This protein binds this small molecule.
Small molecule (SMILES): O=P(O)(O)OC[C@H]1O[C@](O)(CO)[C@@H](O)[C@H]1O

Binding-site contacts:
Ligand atom O5 contacts residue HIS159 of chain 1.A at 3.2 Å (h-bond).
Ligand atom C5 contacts residue TRP238 of chain 1.A at 3.7 Å (hydrophobic).
Ligand atom O1P contacts residue GLN81 of chain 1.A at 2.8 Å (h-bond).
Ligand atom O6 contacts residue GLN81 of chain 1.A at 3.1 Å (h-bond).
Ligand atom O3 contacts residue BA1 of chain 1.C at 2.8 Å.
Ligand atom C6 contacts residue TRP238 of chain 1.A at 3.7 Å (hydrophobic).
Ligand atom O1 contacts residue HIS159 of chain 1.A at 2.9 Å (h-bond).
Ligand atom O1 contacts residue TRP238 of chain 1.A at 3.4 Å.
Ligand atom C5 contacts residue HIS159 of chain 1.A at 3.6 Å.
Ligand atom O1P contacts residue HIS82 of chain 1.A at 3.6 Å.
Ligand atom O4 contacts residue GLN81 of chain 1.A at 3.2 Å (h-bond).
Ligand atom C6 contacts residue ARG57 of chain 1.A at 3.8 Å.
Ligand atom C6 contacts residue HIS159 of chain 1.A at 3.9 Å.
Ligand atom O6 contacts residue HIS82 of chain 1.A at 3.5 Å (h-bond).
Ligand atom C3 contacts residue BA1 of chain 1.C at 3.9 Å.
Ligand atom O1 contacts residue GLU264 of chain 1.A at 2.6 Å (salt-bridge).
Ligand atom C1 contacts residue VAL236 of chain 1.A at 3.8 Å (hydrophobic).
Ligand atom C3 contacts residue ASP203 of chain 1.A at 3.6 Å.
Ligand atom O1P contacts residue ARG86 of chain 1.A at 2.8 Å (salt-bridge).
Ligand atom O2P contacts residue ARG57 of chain 1.A at 3.1 Å (salt-bridge).
Ligand atom C5 contacts residue HIS82 of chain 1.A at 4.0 Å.
Ligand atom O2 contacts residue HIS82 of chain 1.A at 3.2 Å (h-bond).
Ligand atom O3P contacts residue ARG57 of chain 1.A at 2.9 Å (salt-bridge).
Ligand atom P contacts residue HIS82 of chain 1.A at 4.1 Å.
Ligand atom C1 contacts residue GLU264 of chain 1.A at 3.6 Å.
Ligand atom O4 contacts residue BA1 of chain 1.C at 3.0 Å.
Ligand atom P contacts residue ARG86 of chain 1.A at 3.7 Å.
Ligand atom P contacts residue GLN81 of chain 1.A at 3.6 Å.
Ligand atom C1 contacts residue ASP203 of chain 1.A at 4.1 Å.
Ligand atom O5 contacts residue HIS82 of chain 1.A at 2.9 Å (h-bond).
Ligand atom C2 contacts residue HIS82 of chain 1.A at 3.6 Å.
Ligand atom C4 contacts residue BA1 of chain 1.C at 3.8 Å.
Ligand atom O2P contacts residue ARG86 of chain 1.A at 2.8 Å (salt-bridge).
Ligand atom C3 contacts residue TRP238 of chain 1.A at 3.6 Å (hydrophobic).
Ligand atom C1 contacts residue HIS159 of chain 1.A at 3.9 Å.
Ligand atom O3 contacts residue ASP203 of chain 1.A at 2.7 Å (salt-bridge).
Ligand atom P contacts residue ARG57 of chain 1.A at 3.7 Å.
Ligand atom O1 contacts residue VAL236 of chain 1.A at 4.1 Å.
Ligand atom O2 contacts residue PHE67 of chain 1.A at 3.9 Å.
Ligand atom C4 contacts residue TRP238 of chain 1.A at 3.5 Å (hydrophobic).

Sequence of chain 1.A:
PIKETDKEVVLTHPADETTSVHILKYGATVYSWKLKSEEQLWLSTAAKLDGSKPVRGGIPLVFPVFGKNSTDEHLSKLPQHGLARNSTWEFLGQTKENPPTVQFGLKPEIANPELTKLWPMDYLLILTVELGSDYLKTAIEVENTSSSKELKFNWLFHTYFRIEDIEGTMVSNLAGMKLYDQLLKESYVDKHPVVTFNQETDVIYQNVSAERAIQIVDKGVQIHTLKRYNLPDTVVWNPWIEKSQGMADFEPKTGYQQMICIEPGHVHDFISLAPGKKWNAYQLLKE